Sequence of chain 47.E:
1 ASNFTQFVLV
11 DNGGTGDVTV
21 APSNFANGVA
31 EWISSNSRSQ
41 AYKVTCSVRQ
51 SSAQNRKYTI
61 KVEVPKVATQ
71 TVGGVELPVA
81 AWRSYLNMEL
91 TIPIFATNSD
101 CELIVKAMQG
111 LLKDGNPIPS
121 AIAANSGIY

Binding-site contacts:
Ligand atom C3' contacts residue TYR85 of chain 13.E at 3.4 Å (hydrophobic).
Ligand atom C5 contacts residue THR45 of chain 13.E at 3.2 Å.
Ligand atom O3' contacts residue ARG49 of chain 47.E at 3.4 Å (salt-bridge).
Ligand atom N3 contacts residue TYR85 of chain 13.E at 3.5 Å.
Ligand atom P contacts residue ARG49 of chain 47.E at 3.0 Å.
Ligand atom OP2 contacts residue ASN55 of chain 47.E at 3.4 Å (h-bond).
Ligand atom O2 contacts residue ASN87 of chain 13.E at 3.3 Å (h-bond).
Ligand atom C2' contacts residue GLU63 of chain 13.E at 3.5 Å.
Ligand atom C8 contacts residue LYS61 of chain 13.E at 3.4 Å.
Ligand atom C4' contacts residue TYR85 of chain 13.E at 3.2 Å (hydrophobic).
Ligand atom OP2 contacts residue TYR85 of chain 13.E at 2.6 Å (h-bond).
Ligand atom N6 contacts residue CYS46 of chain 13.E at 3.3 Å (h-bond).
Ligand atom OP1 contacts residue ARG49 of chain 47.E at 2.5 Å (salt-bridge).
Ligand atom OP1 contacts residue ASN55 of chain 47.E at 2.8 Å (h-bond).
Ligand atom N1 contacts residue TYR85 of chain 13.E at 3.5 Å.
Ligand atom N6 contacts residue THR59 of chain 13.E at 2.8 Å (h-bond).
Ligand atom C6 contacts residue THR45 of chain 13.E at 3.3 Å.
Ligand atom N9 contacts residue LYS61 of chain 13.E at 3.3 Å (salt-bridge).
Ligand atom OP1 contacts residue SER52 of chain 47.E at 3.2 Å.
Ligand atom C2' contacts residue TYR85 of chain 13.E at 3.4 Å (hydrophobic).
Ligand atom O2' contacts residue TYR85 of chain 13.E at 3.4 Å.
Ligand atom C5' contacts residue SER51 of chain 47.E at 3.3 Å.
Ligand atom OP2 contacts residue LYS43 of chain 13.E at 2.7 Å (salt-bridge).
Ligand atom OP1 contacts residue SER51 of chain 47.E at 3.5 Å.
Ligand atom N7 contacts residue LYS61 of chain 13.E at 3.3 Å.
Ligand atom OP2 contacts residue SER51 of chain 47.E at 3.4 Å (h-bond).
Ligand atom C2 contacts residue SER47 of chain 13.E at 3.2 Å.
Ligand atom C5' contacts residue ARG49 of chain 47.E at 3.5 Å.
Ligand atom OP1 contacts residue SER51 of chain 47.E at 2.9 Å (h-bond).
Ligand atom P contacts residue SER51 of chain 47.E at 3.5 Å.
Ligand atom N6 contacts residue THR45 of chain 13.E at 2.7 Å (h-bond).
Ligand atom O2' contacts residue GLU63 of chain 13.E at 3.2 Å (salt-bridge).
Ligand atom C4 contacts residue TYR85 of chain 13.E at 3.6 Å (hydrophobic).
Ligand atom O4' contacts residue LYS61 of chain 13.E at 2.8 Å (salt-bridge).
Ligand atom OP2 contacts residue ARG49 of chain 47.E at 2.3 Å (salt-bridge).
Ligand atom N1 contacts residue SER47 of chain 13.E at 2.9 Å (h-bond).
Ligand atom C5' contacts residue TYR85 of chain 13.E at 2.9 Å (hydrophobic).
Ligand atom OP2 contacts residue LYS57 of chain 47.E at 2.6 Å (salt-bridge).
Ligand atom O3' contacts residue SER51 of chain 47.E at 3.3 Å (h-bond).
Ligand atom N7 contacts residue THR45 of chain 13.E at 2.6 Å (h-bond).

Sequence of chain 13.E:
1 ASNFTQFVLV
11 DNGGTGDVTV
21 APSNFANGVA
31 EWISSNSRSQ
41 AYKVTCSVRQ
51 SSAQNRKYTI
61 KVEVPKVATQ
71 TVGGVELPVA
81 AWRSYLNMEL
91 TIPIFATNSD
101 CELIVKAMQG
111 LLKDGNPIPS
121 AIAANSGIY

A protein and the small-molecule ligand that binds it are described below.
Small molecule (SMILES): N=c1ccn([C@@H]2O[C@H](CO[P](=O)(O)O[C@H]3[C@@H](O)[C@H](n4cnc5c(N)ncnc54)O[C@@H]3CO[P](=O)(O)O[C@H]3[C@@H](O)[C@H](n4ccc(N)nc4=O)O[C@@H]3CO[P](=O)(O)O[C@H]3[C@@H](O)[C@H](n4ccc(=O)[nH]c4=O)O[C@@H]3CO[P](=O)(O)O[C@H]3[C@@H](O)[C@H](n4cnc5c(N)ncnc54)O[C@@H]3CO[P](=O)(O)O[C@H]3[C@@H](O)[C@H](n4cnc5c(=O)nc(N)[nH]c54)O[C@@H]3CO[P](=O)(O)O[C@H]3[C@@H](O)[C@H](n4cnc5c(=O)nc(N)[nH]c54)O[C@@H]3CO)[C@@H](O[P](=O)(O)OC[C@H]3O[C@@H](n4ccc(N)nc4=O)[C@H](O)[C@@H]3O)[C@H]2O)c(=O)[nH]1